Binding-site contacts:
Ligand atom SD contacts residue ASP101 of chain 1.E at 3.6 Å (salt-bridge).
Ligand atom C3' contacts residue GLU121 of chain 1.E at 3.3 Å.
Ligand atom O4' contacts residue ASP171 of chain 1.E at 3.6 Å (salt-bridge).
Ligand atom O4' contacts residue GLY98 of chain 1.E at 3.5 Å.
Ligand atom SD contacts residue ASP171 of chain 1.E at 3.5 Å (salt-bridge).
Ligand atom O3' contacts residue VAL126 of chain 1.E at 3.2 Å.
Ligand atom C4 contacts residue ILE122 of chain 1.E at 3.4 Å (hydrophobic).
Ligand atom C8 contacts residue SER173 of chain 1.E at 3.3 Å.
Ligand atom N6 contacts residue PRO178 of chain 1.E at 3.1 Å (h-bond).
Ligand atom C1' contacts residue GLU121 of chain 1.E at 3.4 Å.
Ligand atom CA contacts residue ASP171 of chain 1.E at 3.2 Å.
Ligand atom CG contacts residue GLN67 of chain 1.E at 3.4 Å.
Ligand atom N contacts residue TYR76 of chain 1.E at 3.5 Å.
Ligand atom C5 contacts residue ILE122 of chain 1.E at 3.6 Å (hydrophobic).
Ligand atom CB contacts residue ASP101 of chain 1.E at 3.4 Å.
Ligand atom CA contacts residue TYR76 of chain 1.E at 3.4 Å (hydrophobic).
Ligand atom N contacts residue ASP101 of chain 1.E at 3.1 Å (salt-bridge).
Ligand atom C5' contacts residue SER173 of chain 1.E at 3.5 Å.
Ligand atom CE contacts residue ASP101 of chain 1.E at 2.9 Å.
Ligand atom C4' contacts residue ASP171 of chain 1.E at 3.6 Å.
Ligand atom N7 contacts residue PRO178 of chain 1.E at 3.1 Å.
Ligand atom CG contacts residue ASP171 of chain 1.E at 3.3 Å.
Ligand atom N3 contacts residue ILE122 of chain 1.E at 3.3 Å (h-bond).
Ligand atom CA contacts residue GLN77 of chain 1.E at 3.5 Å.
Ligand atom O3' contacts residue GLU121 of chain 1.E at 2.5 Å (salt-bridge).
Ligand atom C4' contacts residue GLU121 of chain 1.E at 3.4 Å.
Ligand atom C2' contacts residue GLU121 of chain 1.E at 3.2 Å.
Ligand atom N3 contacts residue GLY98 of chain 1.E at 3.5 Å.
Ligand atom C2 contacts residue GLY153 of chain 1.E at 3.5 Å.
Ligand atom C5' contacts residue ASP171 of chain 1.E at 3.1 Å.
Ligand atom C2 contacts residue ILE122 of chain 1.E at 3.5 Å (hydrophobic).
Ligand atom O2' contacts residue ASP123 of chain 1.E at 3.6 Å.
Ligand atom N1 contacts residue GLY153 of chain 1.E at 2.9 Å (h-bond).
Ligand atom CB contacts residue GLN67 of chain 1.E at 3.2 Å.
Ligand atom N contacts residue GLN77 of chain 1.E at 2.8 Å (h-bond).
Ligand atom O2' contacts residue GLN46 of chain 1.E at 2.9 Å (h-bond).
Ligand atom N6 contacts residue ASP152 of chain 1.E at 2.9 Å (salt-bridge).
Ligand atom O2' contacts residue GLU121 of chain 1.E at 2.5 Å (salt-bridge).
Ligand atom N7 contacts residue ALA179 of chain 1.E at 3.1 Å (h-bond).
Ligand atom N contacts residue ASP171 of chain 1.E at 2.6 Å (salt-bridge).

A protein and the small-molecule ligand that binds it are described below.
Small molecule (SMILES): C[S@@H](CCCN)C[C@H]1O[C@@H](n2cnc3c(N)ncnc32)[C@H](O)[C@@H]1O

Sequence of chain 1.E:
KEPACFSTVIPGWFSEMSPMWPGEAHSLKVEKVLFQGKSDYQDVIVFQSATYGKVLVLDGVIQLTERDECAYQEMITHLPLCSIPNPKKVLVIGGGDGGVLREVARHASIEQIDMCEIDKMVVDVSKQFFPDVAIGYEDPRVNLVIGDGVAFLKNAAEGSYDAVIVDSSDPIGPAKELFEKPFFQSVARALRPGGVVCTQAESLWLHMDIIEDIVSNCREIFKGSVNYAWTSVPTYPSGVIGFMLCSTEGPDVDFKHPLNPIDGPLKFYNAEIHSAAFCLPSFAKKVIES